Binding-site contacts:
Ligand atom CD1 contacts residue THR349 of chain 22.A at 4.3 Å.
Ligand atom CG2 contacts residue PHE71 of chain 22.A at 4.0 Å (hydrophobic).

This protein binds this small molecule.
Small molecule (SMILES): CC[C@H](C)[C@@H](C=O)NC(=O)[C@H](CO)NC(=O)[C@H](CCCCN)NC(=O)[C@@H](N)C(C)C

Sequence of chain 22.A:
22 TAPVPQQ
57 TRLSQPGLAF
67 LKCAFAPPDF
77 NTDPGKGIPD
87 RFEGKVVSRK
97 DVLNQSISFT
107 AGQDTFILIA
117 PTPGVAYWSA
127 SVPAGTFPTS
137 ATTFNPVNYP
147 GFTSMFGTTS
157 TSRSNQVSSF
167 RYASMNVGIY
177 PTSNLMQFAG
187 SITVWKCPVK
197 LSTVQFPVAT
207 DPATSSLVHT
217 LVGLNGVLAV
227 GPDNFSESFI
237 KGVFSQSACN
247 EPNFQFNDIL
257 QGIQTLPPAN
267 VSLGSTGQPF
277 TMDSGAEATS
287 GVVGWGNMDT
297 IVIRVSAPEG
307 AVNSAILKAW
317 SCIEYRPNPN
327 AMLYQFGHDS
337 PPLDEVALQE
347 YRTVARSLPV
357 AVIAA